Sequence of chain 1.B:
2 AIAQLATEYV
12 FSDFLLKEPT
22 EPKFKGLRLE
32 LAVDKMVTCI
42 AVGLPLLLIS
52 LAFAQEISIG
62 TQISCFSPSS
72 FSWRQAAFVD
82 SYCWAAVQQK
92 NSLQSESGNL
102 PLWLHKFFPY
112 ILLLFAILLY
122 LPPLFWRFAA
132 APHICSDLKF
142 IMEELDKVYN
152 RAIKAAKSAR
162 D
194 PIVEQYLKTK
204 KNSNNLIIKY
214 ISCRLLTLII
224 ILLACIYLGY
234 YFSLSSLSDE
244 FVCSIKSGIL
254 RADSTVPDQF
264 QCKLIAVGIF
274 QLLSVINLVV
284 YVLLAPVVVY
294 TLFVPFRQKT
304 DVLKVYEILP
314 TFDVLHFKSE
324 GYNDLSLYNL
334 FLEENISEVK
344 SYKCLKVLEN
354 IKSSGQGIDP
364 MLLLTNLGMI

A protein and the small-molecule ligand that binds it are described below.
Small molecule (SMILES): CC(C)CCC[C@@H](C)[C@H]1CC[C@H]2[C@@H]3CC=C4C[C@@H](O)CC[C@]4(C)[C@H]3CC[C@]12C

Binding-site contacts:
Ligand atom C15 contacts residue CLR1 of chain 1.S at 4.2 Å.
Ligand atom C20 contacts residue PTY1 of chain 1.O at 3.7 Å.
Ligand atom C24 contacts residue TYR230 of chain 1.B at 4.1 Å (hydrophobic).
Ligand atom C7 contacts residue CLR1 of chain 1.S at 3.7 Å.
Ligand atom C16 contacts residue TYR233 of chain 1.B at 3.9 Å (hydrophobic).
Ligand atom C21 contacts residue PTY1 of chain 1.O at 3.5 Å.
Ligand atom C25 contacts residue LEU226 of chain 1.B at 4.2 Å (hydrophobic).
Ligand atom C15 contacts residue TYR233 of chain 1.B at 4.1 Å (hydrophobic).
Ligand atom C9 contacts residue PTY1 of chain 1.O at 4.5 Å.
Ligand atom C21 contacts residue TYR230 of chain 1.B at 3.5 Å (hydrophobic).
Ligand atom C25 contacts residue PTY1 of chain 1.O at 4.5 Å.
Ligand atom C12 contacts residue LEU101 of chain 1.B at 4.4 Å (hydrophobic).
Ligand atom C24 contacts residue PTY1 of chain 1.O at 4.3 Å.
Ligand atom C27 contacts residue LEU226 of chain 1.B at 4.4 Å (hydrophobic).
Ligand atom C12 contacts residue PTY1 of chain 1.O at 3.6 Å.
Ligand atom C23 contacts residue ILE229 of chain 1.B at 4.4 Å (hydrophobic).
Ligand atom C6 contacts residue CLR1 of chain 1.S at 4.3 Å.
Ligand atom C21 contacts residue TYR233 of chain 1.B at 4.1 Å (hydrophobic).
Ligand atom C11 contacts residue LEU101 of chain 1.B at 4.4 Å (hydrophobic).
Ligand atom C11 contacts residue PTY1 of chain 1.O at 3.1 Å.
Ligand atom C2 contacts residue PTY1 of chain 1.O at 4.4 Å.
Ligand atom C27 contacts residue PHE116 of chain 1.B at 4.0 Å (hydrophobic).
Ligand atom C1 contacts residue PTY1 of chain 1.O at 3.9 Å.
Ligand atom C14 contacts residue TYR233 of chain 1.B at 4.4 Å (hydrophobic).
Ligand atom C17 contacts residue TYR233 of chain 1.B at 4.1 Å (hydrophobic).
Ligand atom C22 contacts residue ILE229 of chain 1.B at 4.0 Å (hydrophobic).
Ligand atom C27 contacts residue PTY1 of chain 1.O at 3.5 Å.